Sequence of chain 1.C:
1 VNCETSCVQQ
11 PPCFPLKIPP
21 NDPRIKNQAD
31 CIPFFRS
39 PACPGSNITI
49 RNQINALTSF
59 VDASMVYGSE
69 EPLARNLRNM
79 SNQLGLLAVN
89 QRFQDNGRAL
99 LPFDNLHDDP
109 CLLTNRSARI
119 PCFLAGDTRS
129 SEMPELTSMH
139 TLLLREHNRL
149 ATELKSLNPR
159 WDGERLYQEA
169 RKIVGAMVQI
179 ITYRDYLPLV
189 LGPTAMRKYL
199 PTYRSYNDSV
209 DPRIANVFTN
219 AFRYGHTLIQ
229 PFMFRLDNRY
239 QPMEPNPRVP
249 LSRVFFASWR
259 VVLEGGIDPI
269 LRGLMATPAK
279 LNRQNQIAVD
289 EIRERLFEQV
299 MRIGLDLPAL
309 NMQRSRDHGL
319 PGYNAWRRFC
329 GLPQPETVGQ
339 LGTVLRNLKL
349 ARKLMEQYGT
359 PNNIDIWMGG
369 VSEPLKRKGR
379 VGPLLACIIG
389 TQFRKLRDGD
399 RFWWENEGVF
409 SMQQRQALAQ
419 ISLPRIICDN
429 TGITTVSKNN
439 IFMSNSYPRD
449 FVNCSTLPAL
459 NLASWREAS

Sequence of chain 1.A:
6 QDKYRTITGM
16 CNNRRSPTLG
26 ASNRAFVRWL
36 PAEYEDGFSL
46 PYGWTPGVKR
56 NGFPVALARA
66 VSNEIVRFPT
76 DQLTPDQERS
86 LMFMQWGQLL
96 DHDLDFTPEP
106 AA

The protein below binds the small molecule below.
Small molecule (SMILES): O=C(NO)c1cnc(NCc2cc(C(F)(F)F)cc(C(F)(F)F)c2)[nH]c1=O

Binding-site contacts:
Ligand atom O11 contacts residue HIS97 of chain 1.A at 2.5 Å (h-bond).
Ligand atom O10 contacts residue ARG127 of chain 1.C at 2.8 Å (salt-bridge).
Ligand atom F21 contacts residue PRO108 of chain 1.C at 3.1 Å.
Ligand atom N8 contacts residue HIS97 of chain 1.A at 3.0 Å (h-bond).
Ligand atom N3 contacts residue HEM1 of chain 1.G at 3.4 Å.
Ligand atom C5 contacts residue ARG127 of chain 1.C at 3.4 Å.
Ligand atom C7 contacts residue HIS97 of chain 1.A at 3.3 Å.
Ligand atom N1 contacts residue ARG127 of chain 1.C at 3.9 Å.
Ligand atom O9 contacts residue HIS97 of chain 1.A at 3.1 Å.
Ligand atom F26 contacts residue THR126 of chain 1.C at 3.7 Å.
Ligand atom C7 contacts residue GLN93 of chain 1.A at 3.8 Å.
Ligand atom C18 contacts residue PHE254 of chain 1.C at 3.5 Å (hydrophobic).
Ligand atom N8 contacts residue ARG127 of chain 1.C at 3.9 Å.
Ligand atom F27 contacts residue THR126 of chain 1.C at 3.3 Å.
Ligand atom N3 contacts residue PHE295 of chain 1.C at 3.9 Å.
Ligand atom C20 contacts residue PHE254 of chain 1.C at 3.9 Å (hydrophobic).
Ligand atom C6 contacts residue HEM1 of chain 1.G at 3.5 Å.
Ligand atom C5 contacts residue HEM1 of chain 1.G at 3.4 Å.
Ligand atom N1 contacts residue HEM1 of chain 1.G at 3.6 Å.
Ligand atom F25 contacts residue ARG127 of chain 1.C at 3.4 Å.
Ligand atom O9 contacts residue GLU130 of chain 1.C at 3.6 Å.
Ligand atom C7 contacts residue ARG127 of chain 1.C at 3.5 Å.
Ligand atom C17 contacts residue PHE254 of chain 1.C at 3.4 Å (hydrophobic).
Ligand atom O9 contacts residue ARG127 of chain 1.C at 3.8 Å.
Ligand atom F27 contacts residue PHE254 of chain 1.C at 3.7 Å.
Ligand atom F23 contacts residue VAL298 of chain 1.C at 3.8 Å.
Ligand atom C4 contacts residue HEM1 of chain 1.G at 3.4 Å.
Ligand atom O9 contacts residue GLN93 of chain 1.A at 2.9 Å (h-bond).
Ligand atom C2 contacts residue HEM1 of chain 1.G at 3.8 Å.
Ligand atom C6 contacts residue ARG127 of chain 1.C at 3.2 Å.
Ligand atom C4 contacts residue GLU130 of chain 1.C at 3.9 Å.
Ligand atom F25 contacts residue THR126 of chain 1.C at 3.4 Å.
Ligand atom F27 contacts residue ARG127 of chain 1.C at 3.4 Å.
Ligand atom C16 contacts residue PHE254 of chain 1.C at 3.9 Å (hydrophobic).
Ligand atom O11 contacts residue GLN93 of chain 1.A at 3.5 Å.
Ligand atom F21 contacts residue PHE254 of chain 1.C at 3.4 Å.
Ligand atom O10 contacts residue HEM1 of chain 1.G at 3.4 Å.
Ligand atom O11 contacts residue HEM1 of chain 1.G at 3.1 Å.
Ligand atom N8 contacts residue HEM1 of chain 1.G at 3.2 Å (h-bond).
Ligand atom C7 contacts residue HEM1 of chain 1.G at 3.6 Å.